Binding-site contacts:
Ligand atom O5 contacts residue TYR567 of chain 1.C at 4.3 Å.
Ligand atom O41 contacts residue LYS569 of chain 1.C at 3.0 Å (salt-bridge).
Ligand atom C5 contacts residue ARG568 of chain 1.C at 4.2 Å.
Ligand atom C6 contacts residue ARG568 of chain 1.C at 3.8 Å.
Ligand atom O6 contacts residue ARG503 of chain 1.C at 3.6 Å.
Ligand atom O5 contacts residue ARG568 of chain 1.C at 4.2 Å.
Ligand atom O53 contacts residue TYR567 of chain 1.C at 3.5 Å (h-bond).
Ligand atom O41 contacts residue ARG270 of chain 1.C at 4.3 Å.
Ligand atom O52 contacts residue TYR567 of chain 1.C at 2.5 Å (h-bond).
Ligand atom O42 contacts residue ARG270 of chain 1.C at 4.4 Å.
Ligand atom C5 contacts residue ARG270 of chain 1.C at 3.7 Å.
Ligand atom O4 contacts residue ARG270 of chain 1.C at 2.8 Å (salt-bridge).
Ligand atom O3 contacts residue ARG568 of chain 1.C at 2.7 Å (salt-bridge).
Ligand atom O52 contacts residue LYS507 of chain 1.C at 4.0 Å.
Ligand atom C3 contacts residue ARG568 of chain 1.C at 3.9 Å.
Ligand atom O1 contacts residue ARG568 of chain 1.C at 4.3 Å.
Ligand atom P5 contacts residue ARG270 of chain 1.C at 3.4 Å.
Ligand atom O51 contacts residue LYS507 of chain 1.C at 3.9 Å.
Ligand atom O43 contacts residue ARG270 of chain 1.C at 2.6 Å (salt-bridge).
Ligand atom O53 contacts residue LYS507 of chain 1.C at 4.5 Å.
Ligand atom C1 contacts residue ARG568 of chain 1.C at 4.5 Å.
Ligand atom O51 contacts residue LYS569 of chain 1.C at 4.5 Å.
Ligand atom O5 contacts residue ARG270 of chain 1.C at 4.0 Å.
Ligand atom O52 contacts residue ARG510 of chain 1.C at 3.5 Å (salt-bridge).
Ligand atom O51 contacts residue ARG270 of chain 1.C at 2.2 Å (salt-bridge).
Ligand atom O53 contacts residue ARG503 of chain 1.C at 4.4 Å.
Ligand atom P5 contacts residue LYS507 of chain 1.C at 4.5 Å.
Ligand atom P5 contacts residue TYR567 of chain 1.C at 3.6 Å.
Ligand atom C4 contacts residue ARG270 of chain 1.C at 3.8 Å.
Ligand atom O53 contacts residue ARG270 of chain 1.C at 3.7 Å.
Ligand atom P4 contacts residue ARG270 of chain 1.C at 3.5 Å.
Ligand atom C4 contacts residue ARG568 of chain 1.C at 4.0 Å.
Ligand atom O52 contacts residue LYS569 of chain 1.C at 3.4 Å.

The protein below binds the small molecule below.
Small molecule (SMILES): O=P(O)(O)O[C@@H]1[C@H](O)[C@H](O)[C@@H](OP(=O)(O)O)[C@H](OP(=O)(O)O)[C@H]1O

Sequence of chain 1.C:
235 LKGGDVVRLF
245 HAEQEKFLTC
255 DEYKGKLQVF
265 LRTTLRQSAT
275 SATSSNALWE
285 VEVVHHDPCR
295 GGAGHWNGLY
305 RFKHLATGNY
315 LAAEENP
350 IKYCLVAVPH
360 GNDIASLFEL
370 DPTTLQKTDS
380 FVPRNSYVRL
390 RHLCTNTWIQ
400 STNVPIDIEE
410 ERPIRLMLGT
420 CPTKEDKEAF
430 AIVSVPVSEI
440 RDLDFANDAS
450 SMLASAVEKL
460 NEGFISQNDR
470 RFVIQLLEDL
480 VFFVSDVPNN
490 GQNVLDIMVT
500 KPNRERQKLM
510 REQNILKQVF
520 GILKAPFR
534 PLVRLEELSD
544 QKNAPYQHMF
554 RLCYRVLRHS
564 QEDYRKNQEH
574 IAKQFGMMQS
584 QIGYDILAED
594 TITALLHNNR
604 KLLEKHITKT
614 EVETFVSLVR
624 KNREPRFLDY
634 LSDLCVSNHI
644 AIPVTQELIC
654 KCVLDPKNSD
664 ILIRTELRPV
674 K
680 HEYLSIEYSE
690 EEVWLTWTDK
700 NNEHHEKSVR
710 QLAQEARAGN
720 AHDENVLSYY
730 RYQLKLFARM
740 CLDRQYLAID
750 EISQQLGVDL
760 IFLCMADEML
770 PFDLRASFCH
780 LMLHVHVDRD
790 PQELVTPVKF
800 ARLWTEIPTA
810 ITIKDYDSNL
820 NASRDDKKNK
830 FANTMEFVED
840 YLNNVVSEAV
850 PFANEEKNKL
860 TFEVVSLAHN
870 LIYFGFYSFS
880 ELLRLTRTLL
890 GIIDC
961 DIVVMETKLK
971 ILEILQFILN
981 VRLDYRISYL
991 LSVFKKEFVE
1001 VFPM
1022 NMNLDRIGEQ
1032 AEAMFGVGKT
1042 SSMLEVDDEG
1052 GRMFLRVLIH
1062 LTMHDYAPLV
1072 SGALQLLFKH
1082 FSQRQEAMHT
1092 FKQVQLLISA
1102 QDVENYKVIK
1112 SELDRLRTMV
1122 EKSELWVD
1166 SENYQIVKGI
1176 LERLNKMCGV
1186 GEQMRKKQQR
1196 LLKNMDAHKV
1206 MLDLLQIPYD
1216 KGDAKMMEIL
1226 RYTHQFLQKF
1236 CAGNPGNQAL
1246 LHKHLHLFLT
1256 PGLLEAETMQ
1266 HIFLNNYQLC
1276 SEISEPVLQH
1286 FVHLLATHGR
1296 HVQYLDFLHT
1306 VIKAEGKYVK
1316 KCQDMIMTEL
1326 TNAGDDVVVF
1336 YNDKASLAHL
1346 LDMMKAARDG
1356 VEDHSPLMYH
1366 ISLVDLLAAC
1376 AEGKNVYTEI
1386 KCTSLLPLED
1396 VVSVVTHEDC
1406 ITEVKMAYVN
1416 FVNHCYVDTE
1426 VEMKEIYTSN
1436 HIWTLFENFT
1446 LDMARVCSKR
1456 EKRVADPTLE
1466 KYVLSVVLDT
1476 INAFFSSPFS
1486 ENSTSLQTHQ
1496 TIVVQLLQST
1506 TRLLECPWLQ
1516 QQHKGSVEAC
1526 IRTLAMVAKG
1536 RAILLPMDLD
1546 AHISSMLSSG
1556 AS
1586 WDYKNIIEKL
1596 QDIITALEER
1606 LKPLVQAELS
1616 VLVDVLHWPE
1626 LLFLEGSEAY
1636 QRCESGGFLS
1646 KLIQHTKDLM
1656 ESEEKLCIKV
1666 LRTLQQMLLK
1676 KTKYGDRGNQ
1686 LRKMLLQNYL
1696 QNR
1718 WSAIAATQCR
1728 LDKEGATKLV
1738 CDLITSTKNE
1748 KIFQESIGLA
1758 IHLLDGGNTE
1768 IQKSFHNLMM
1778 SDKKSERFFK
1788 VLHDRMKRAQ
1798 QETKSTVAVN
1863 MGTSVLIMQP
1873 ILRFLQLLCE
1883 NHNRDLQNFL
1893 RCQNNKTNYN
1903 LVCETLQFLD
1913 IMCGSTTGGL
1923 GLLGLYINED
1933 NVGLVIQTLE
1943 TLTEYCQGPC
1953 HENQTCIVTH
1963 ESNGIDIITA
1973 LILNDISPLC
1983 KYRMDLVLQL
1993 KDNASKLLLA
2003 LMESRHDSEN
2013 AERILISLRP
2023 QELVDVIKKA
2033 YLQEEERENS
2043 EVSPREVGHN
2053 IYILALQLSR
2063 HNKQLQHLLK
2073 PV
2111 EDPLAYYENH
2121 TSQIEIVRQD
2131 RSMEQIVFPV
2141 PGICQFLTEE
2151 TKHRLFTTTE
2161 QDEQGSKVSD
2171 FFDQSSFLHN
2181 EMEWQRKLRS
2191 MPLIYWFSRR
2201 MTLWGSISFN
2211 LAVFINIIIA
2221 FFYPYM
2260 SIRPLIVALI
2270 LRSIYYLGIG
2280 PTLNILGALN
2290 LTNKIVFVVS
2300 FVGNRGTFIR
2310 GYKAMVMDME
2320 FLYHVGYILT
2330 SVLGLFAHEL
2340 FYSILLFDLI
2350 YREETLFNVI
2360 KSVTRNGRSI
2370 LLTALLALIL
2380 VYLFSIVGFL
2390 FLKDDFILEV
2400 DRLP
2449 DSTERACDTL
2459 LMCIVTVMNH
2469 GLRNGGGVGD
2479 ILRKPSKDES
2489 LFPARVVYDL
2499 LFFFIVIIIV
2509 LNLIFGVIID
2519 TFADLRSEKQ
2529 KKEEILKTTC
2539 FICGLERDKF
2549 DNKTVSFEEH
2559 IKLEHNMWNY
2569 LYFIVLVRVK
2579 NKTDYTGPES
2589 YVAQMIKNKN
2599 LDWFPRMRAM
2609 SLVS